Binding-site contacts:
Ligand atom OAC contacts residue FE1 of chain 1.B at 2.5 Å.
Ligand atom NAU contacts residue ARG193 of chain 1.A at 3.7 Å.
Ligand atom OAB contacts residue LEU283 of chain 1.A at 3.1 Å.
Ligand atom CAI contacts residue TYR74 of chain 1.A at 3.7 Å (hydrophobic).
Ligand atom CAG contacts residue LEU195 of chain 1.A at 3.7 Å (hydrophobic).
Ligand atom OAF contacts residue ASP180 of chain 1.A at 3.0 Å (salt-bridge).
Ligand atom OAC contacts residue HIS161 of chain 1.A at 2.9 Å.
Ligand atom CAQ contacts residue LEU195 of chain 1.A at 3.6 Å (hydrophobic).
Ligand atom CAH contacts residue LEU195 of chain 1.A at 3.4 Å (hydrophobic).
Ligand atom CAS contacts residue ALA184 of chain 1.A at 3.7 Å (hydrophobic).
Ligand atom CAI contacts residue ASP75 of chain 1.A at 3.4 Å.
Ligand atom OAC contacts residue PHE197 of chain 1.A at 3.5 Å.
Ligand atom PAW contacts residue FE1 of chain 1.B at 3.5 Å.
Ligand atom OAC contacts residue ASP180 of chain 1.A at 3.1 Å (salt-bridge).
Ligand atom OAO contacts residue PHE197 of chain 1.A at 3.5 Å.
Ligand atom CAJ contacts residue SER287 of chain 1.A at 3.4 Å.
Ligand atom CAL contacts residue HIS284 of chain 1.A at 3.6 Å.
Ligand atom OAA contacts residue TRP271 of chain 1.A at 3.7 Å.
Ligand atom CAN contacts residue ARG290 of chain 1.A at 3.6 Å.
Ligand atom CAH contacts residue LEU279 of chain 1.A at 3.7 Å (hydrophobic).
Ligand atom OAB contacts residue ARG290 of chain 1.A at 3.6 Å.
Ligand atom CAI contacts residue HIS73 of chain 1.A at 3.7 Å.
Ligand atom OAF contacts residue FE1 of chain 1.C at 2.0 Å.
Ligand atom OAA contacts residue ARG193 of chain 1.A at 2.8 Å (salt-bridge).
Ligand atom OAD contacts residue GLN274 of chain 1.A at 3.2 Å (h-bond).
Ligand atom NAU contacts residue ALA184 of chain 1.A at 3.6 Å.
Ligand atom OAE contacts residue ARG290 of chain 1.A at 3.5 Å (salt-bridge).
Ligand atom OAD contacts residue ARG193 of chain 1.A at 3.6 Å (salt-bridge).
Ligand atom CAM contacts residue TYR74 of chain 1.A at 3.7 Å (hydrophobic).
Ligand atom OAF contacts residue ASP75 of chain 1.A at 3.0 Å (salt-bridge).
Ligand atom OAE contacts residue HIS73 of chain 1.A at 3.7 Å.
Ligand atom PAW contacts residue FE1 of chain 1.C at 3.2 Å.
Ligand atom CAK contacts residue ALA184 of chain 1.A at 3.6 Å (hydrophobic).
Ligand atom OAC contacts residue HIS73 of chain 1.A at 3.6 Å (h-bond).
Ligand atom PAW contacts residue ASP180 of chain 1.A at 3.5 Å.
Ligand atom CAM contacts residue HIS73 of chain 1.A at 3.7 Å.
Ligand atom CAJ contacts residue PHE197 of chain 1.A at 3.6 Å (hydrophobic).
Ligand atom OAF contacts residue HIS223 of chain 1.A at 2.9 Å (h-bond).
Ligand atom OAC contacts residue FE1 of chain 1.C at 3.6 Å.
Ligand atom CAN contacts residue SER287 of chain 1.A at 3.3 Å.

Sequence of chain 1.A:
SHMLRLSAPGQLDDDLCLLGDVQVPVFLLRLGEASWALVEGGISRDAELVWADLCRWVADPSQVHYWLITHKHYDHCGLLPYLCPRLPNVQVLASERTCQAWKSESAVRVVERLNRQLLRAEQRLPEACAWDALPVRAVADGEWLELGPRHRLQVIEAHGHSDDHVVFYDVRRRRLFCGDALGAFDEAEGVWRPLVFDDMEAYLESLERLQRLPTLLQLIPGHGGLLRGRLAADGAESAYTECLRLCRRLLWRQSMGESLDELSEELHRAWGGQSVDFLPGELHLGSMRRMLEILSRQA

The small molecule below binds the protein below.
Small molecule (SMILES): O=[N+]([O-])c1ccc(OP(=O)(O)Oc2ccc([N+](=O)[O-])cc2)cc1